Binding-site contacts:
Ligand atom C22 contacts residue ASN342 of chain 1.D at 3.5 Å.
Ligand atom N3 contacts residue ARG341 of chain 1.D at 3.5 Å.
Ligand atom N7 contacts residue ARG35 of chain 1.C at 3.6 Å (salt-bridge).
Ligand atom O1G contacts residue LYS345 of chain 1.D at 3.7 Å.
Ligand atom O6 contacts residue GLN32 of chain 1.C at 3.1 Å (h-bond).
Ligand atom O1G contacts residue PHE344 of chain 1.D at 2.6 Å (h-bond).
Ligand atom C23 contacts residue ASN342 of chain 1.D at 3.5 Å.
Ligand atom O2 contacts residue ARG341 of chain 1.D at 2.9 Å (salt-bridge).
Ligand atom C12 contacts residue LEU343 of chain 1.D at 3.6 Å (hydrophobic).
Ligand atom C24 contacts residue LEU343 of chain 1.D at 3.7 Å (hydrophobic).
Ligand atom O4' contacts residue ARG341 of chain 1.D at 3.5 Å (salt-bridge).
Ligand atom BR1 contacts residue VAL447 of chain 1.D at 3.3 Å.
Ligand atom O3B contacts residue ARG341 of chain 1.D at 2.9 Å (salt-bridge).
Ligand atom C21 contacts residue ASN342 of chain 1.D at 3.5 Å.
Ligand atom N2 contacts residue ASP27 of chain 1.C at 3.1 Å (salt-bridge).
Ligand atom C2 contacts residue ARG341 of chain 1.D at 3.2 Å.
Ligand atom N1 contacts residue ASP27 of chain 1.C at 3.0 Å (salt-bridge).
Ligand atom N2 contacts residue ARG341 of chain 1.D at 3.3 Å.
Ligand atom C17 contacts residue ARG341 of chain 1.D at 3.7 Å.
Ligand atom C6 contacts residue ARG341 of chain 1.D at 3.3 Å.
Ligand atom C13 contacts residue PHE344 of chain 1.D at 3.5 Å (hydrophobic).
Ligand atom N7 contacts residue TYR45 of chain 1.D at 3.5 Å (h-bond).
Ligand atom C2 contacts residue ASP27 of chain 1.C at 3.7 Å.
Ligand atom O6 contacts residue PHE55 of chain 1.C at 3.6 Å.
Ligand atom O1B contacts residue LYS6 of chain 1.C at 3.3 Å (salt-bridge).
Ligand atom BR1 contacts residue ASN342 of chain 1.D at 3.6 Å.
Ligand atom C8 contacts residue ILE8 of chain 1.C at 3.7 Å (hydrophobic).
Ligand atom O3A contacts residue VAL268 of chain 1.D at 3.6 Å.
Ligand atom C20 contacts residue ASN342 of chain 1.D at 3.6 Å.
Ligand atom O3' contacts residue LYS6 of chain 1.C at 3.6 Å.
Ligand atom C4 contacts residue ARG341 of chain 1.D at 3.5 Å.
Ligand atom C8 contacts residue VAL46 of chain 1.D at 3.2 Å (hydrophobic).
Ligand atom O1G contacts residue LEU343 of chain 1.D at 3.0 Å (h-bond).
Ligand atom N5 contacts residue PHE344 of chain 1.D at 3.7 Å.
Ligand atom C24 contacts residue ASN342 of chain 1.D at 3.4 Å.
Ligand atom O6 contacts residue ARG35 of chain 1.C at 3.0 Å (salt-bridge).
Ligand atom C18 contacts residue ARG341 of chain 1.D at 3.7 Å.
Ligand atom N1 contacts residue ARG341 of chain 1.D at 3.4 Å (salt-bridge).
Ligand atom C5 contacts residue ARG341 of chain 1.D at 3.6 Å.
Ligand atom O6 contacts residue ARG341 of chain 1.D at 3.6 Å.

Sequence of chain 1.D:
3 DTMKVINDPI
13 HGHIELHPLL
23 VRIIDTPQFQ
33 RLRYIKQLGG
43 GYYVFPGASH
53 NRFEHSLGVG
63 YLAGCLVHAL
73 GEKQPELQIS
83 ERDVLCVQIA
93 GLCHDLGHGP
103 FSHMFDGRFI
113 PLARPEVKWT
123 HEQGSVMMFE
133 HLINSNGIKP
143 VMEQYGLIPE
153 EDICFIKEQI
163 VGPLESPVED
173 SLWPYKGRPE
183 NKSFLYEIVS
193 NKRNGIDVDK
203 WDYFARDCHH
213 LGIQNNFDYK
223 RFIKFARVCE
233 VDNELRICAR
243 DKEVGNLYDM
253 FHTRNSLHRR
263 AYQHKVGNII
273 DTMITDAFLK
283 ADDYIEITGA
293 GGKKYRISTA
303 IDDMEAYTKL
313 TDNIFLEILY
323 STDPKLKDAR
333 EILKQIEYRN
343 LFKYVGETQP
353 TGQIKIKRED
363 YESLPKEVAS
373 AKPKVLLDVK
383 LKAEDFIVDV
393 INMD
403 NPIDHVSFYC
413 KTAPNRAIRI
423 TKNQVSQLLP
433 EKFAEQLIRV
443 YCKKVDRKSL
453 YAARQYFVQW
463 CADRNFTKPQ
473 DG

This small molecule binds to this protein.
Small molecule (SMILES): Nc1nc2c(ncn2[C@H]2C[C@H](O)[C@@H](COP(=O)(O)OCCCNC(=O)c3cccc(-c4cccc(Br)c4)c3)O2)c(=O)[nH]1

Sequence of chain 1.C:
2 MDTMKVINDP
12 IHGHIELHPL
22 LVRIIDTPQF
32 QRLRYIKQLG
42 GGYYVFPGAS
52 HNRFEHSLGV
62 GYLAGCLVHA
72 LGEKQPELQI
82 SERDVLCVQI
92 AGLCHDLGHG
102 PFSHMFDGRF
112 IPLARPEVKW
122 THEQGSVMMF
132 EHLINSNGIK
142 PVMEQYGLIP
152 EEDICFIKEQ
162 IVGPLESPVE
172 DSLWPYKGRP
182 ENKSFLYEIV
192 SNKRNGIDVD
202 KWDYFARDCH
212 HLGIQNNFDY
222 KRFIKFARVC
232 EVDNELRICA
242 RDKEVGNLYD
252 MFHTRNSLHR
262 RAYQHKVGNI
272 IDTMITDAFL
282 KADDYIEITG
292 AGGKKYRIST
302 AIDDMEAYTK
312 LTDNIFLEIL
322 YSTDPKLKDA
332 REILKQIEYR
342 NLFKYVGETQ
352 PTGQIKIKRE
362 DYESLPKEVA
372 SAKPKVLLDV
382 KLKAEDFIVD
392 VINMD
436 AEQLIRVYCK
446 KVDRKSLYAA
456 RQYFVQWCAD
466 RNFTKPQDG